This protein binds this small molecule.
Small molecule (SMILES): CC(=O)N[C@H]1[C@H](O[C@H]2[C@H](O)[C@@H](NC(C)=O)CO[C@@H]2CO)O[C@H](CO)[C@@H](O)[C@@H]1O

Sequence of chain 1.A:
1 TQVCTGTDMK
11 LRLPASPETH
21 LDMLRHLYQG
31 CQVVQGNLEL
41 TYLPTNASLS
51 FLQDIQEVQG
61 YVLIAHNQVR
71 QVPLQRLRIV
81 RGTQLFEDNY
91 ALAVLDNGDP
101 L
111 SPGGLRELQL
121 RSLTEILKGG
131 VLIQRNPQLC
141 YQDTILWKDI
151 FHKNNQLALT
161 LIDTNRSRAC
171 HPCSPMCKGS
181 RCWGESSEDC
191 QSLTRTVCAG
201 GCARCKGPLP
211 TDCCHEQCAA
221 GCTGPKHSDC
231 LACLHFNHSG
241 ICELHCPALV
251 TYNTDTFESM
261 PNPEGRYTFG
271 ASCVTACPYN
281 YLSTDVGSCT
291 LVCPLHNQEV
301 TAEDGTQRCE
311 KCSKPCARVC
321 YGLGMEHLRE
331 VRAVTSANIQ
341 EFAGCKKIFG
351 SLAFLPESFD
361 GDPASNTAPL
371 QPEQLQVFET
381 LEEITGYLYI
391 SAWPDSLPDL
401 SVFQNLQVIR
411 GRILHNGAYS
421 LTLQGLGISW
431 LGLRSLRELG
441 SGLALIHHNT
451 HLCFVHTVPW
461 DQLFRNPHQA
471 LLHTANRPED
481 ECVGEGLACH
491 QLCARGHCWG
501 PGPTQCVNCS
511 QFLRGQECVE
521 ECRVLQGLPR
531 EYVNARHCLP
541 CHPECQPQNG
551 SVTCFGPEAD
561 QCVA

Binding-site contacts:
Ligand atom C5 contacts residue GLY240 of chain 1.A at 3.9 Å.
Ligand atom C6 contacts residue GLY240 of chain 1.A at 4.3 Å.
Ligand atom C8 contacts residue CYS242 of chain 1.A at 4.4 Å (hydrophobic).
Ligand atom C1 contacts residue GLY240 of chain 1.A at 4.1 Å.
Ligand atom C3 contacts residue ASN237 of chain 1.A at 3.8 Å.
Ligand atom C6 contacts residue GLN32 of chain 1.A at 4.4 Å.
Ligand atom O6 contacts residue GLN56 of chain 1.A at 4.2 Å.
Ligand atom O5 contacts residue ASN237 of chain 1.A at 2.4 Å (h-bond).
Ligand atom C2 contacts residue ASN237 of chain 1.A at 2.4 Å.
Ligand atom C7 contacts residue ASN237 of chain 1.A at 3.4 Å.
Ligand atom C4 contacts residue ASN237 of chain 1.A at 4.2 Å.
Ligand atom O7 contacts residue ASN237 of chain 1.A at 3.9 Å.
Ligand atom O5 contacts residue GLY240 of chain 1.A at 3.8 Å.
Ligand atom C7 contacts residue CYS233 of chain 1.A at 4.4 Å (hydrophobic).
Ligand atom C8 contacts residue ALA232 of chain 1.A at 3.6 Å (hydrophobic).
Ligand atom O6 contacts residue GLN32 of chain 1.A at 3.5 Å (h-bond).
Ligand atom N2 contacts residue ASN237 of chain 1.A at 2.8 Å (h-bond).
Ligand atom C5 contacts residue ASN237 of chain 1.A at 3.6 Å.
Ligand atom O7 contacts residue GLY240 of chain 1.A at 4.2 Å.
Ligand atom C8 contacts residue CYS230 of chain 1.A at 4.3 Å (hydrophobic).
Ligand atom O7 contacts residue CYS230 of chain 1.A at 4.4 Å.
Ligand atom C8 contacts residue LEU231 of chain 1.A at 4.2 Å (hydrophobic).
Ligand atom C1 contacts residue ASN237 of chain 1.A at 1.4 Å.
Ligand atom C8 contacts residue CYS233 of chain 1.A at 3.6 Å (hydrophobic).
Ligand atom C8 contacts residue ASN237 of chain 1.A at 4.2 Å.
Ligand atom O6 contacts residue GLN2 of chain 1.A at 4.3 Å.